The protein below binds the small molecule below.
Small molecule (SMILES): CC(=O)N[C@@H]1[C@@H](O)[C@H](O)[C@@H](CO)O[C@H]1O

Binding-site contacts:
Ligand atom O6 contacts residue SER143 of chain 1.A at 3.5 Å (h-bond).
Ligand atom C2 contacts residue ASN141 of chain 1.A at 2.4 Å.
Ligand atom C6 contacts residue SER143 of chain 1.A at 4.2 Å.
Ligand atom N2 contacts residue ASN141 of chain 1.A at 2.9 Å (h-bond).
Ligand atom C7 contacts residue ASN141 of chain 1.A at 3.7 Å.
Ligand atom O5 contacts residue ASN141 of chain 1.A at 2.3 Å (h-bond).
Ligand atom C1 contacts residue ASN141 of chain 1.A at 1.4 Å.
Ligand atom O7 contacts residue ASN141 of chain 1.A at 4.0 Å.
Ligand atom C1 contacts residue SER143 of chain 1.A at 3.5 Å.
Ligand atom C5 contacts residue ASN141 of chain 1.A at 3.6 Å.
Ligand atom C4 contacts residue ASN141 of chain 1.A at 4.2 Å.
Ligand atom C3 contacts residue ASN141 of chain 1.A at 3.8 Å.
Ligand atom O5 contacts residue SER143 of chain 1.A at 3.5 Å (h-bond).
Ligand atom C5 contacts residue SER143 of chain 1.A at 3.6 Å.

Sequence of chain 1.A:
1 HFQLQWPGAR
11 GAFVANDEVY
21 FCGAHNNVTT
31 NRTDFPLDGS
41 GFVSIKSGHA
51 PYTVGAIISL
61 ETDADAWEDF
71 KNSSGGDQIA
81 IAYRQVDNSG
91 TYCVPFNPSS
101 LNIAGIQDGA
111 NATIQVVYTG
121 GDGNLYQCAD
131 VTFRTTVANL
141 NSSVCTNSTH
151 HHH